Sequence of chain 1.H:
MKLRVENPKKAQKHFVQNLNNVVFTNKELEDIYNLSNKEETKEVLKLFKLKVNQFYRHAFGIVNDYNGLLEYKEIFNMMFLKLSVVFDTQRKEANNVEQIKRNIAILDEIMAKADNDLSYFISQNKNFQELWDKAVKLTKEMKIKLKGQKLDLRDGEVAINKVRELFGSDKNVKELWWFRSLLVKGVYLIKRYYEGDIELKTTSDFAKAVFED

Binding-site contacts:
Ligand atom CA contacts residue SER51 of chain 1.D at 3.3 Å.
Ligand atom CG contacts residue GLN12 of chain 1.H at 3.3 Å.
Ligand atom O contacts residue ARG71 of chain 1.E at 3.2 Å (salt-bridge).
Ligand atom O contacts residue ASN82 of chain 1.E at 2.8 Å (h-bond).
Ligand atom OG1 contacts residue ASP64 of chain 1.D at 3.1 Å (salt-bridge).
Ligand atom O contacts residue GLN7 of chain 1.D at 3.3 Å (h-bond).
Ligand atom CB contacts residue GLN7 of chain 1.D at 3.1 Å.
Ligand atom NZ contacts residue ASN18 of chain 1.H at 3.3 Å (h-bond).
Ligand atom CA contacts residue GLN7 of chain 1.D at 3.2 Å.
Ligand atom O contacts residue ARG74 of chain 1.D at 3.3 Å (salt-bridge).
Ligand atom O contacts residue TRP61 of chain 1.E at 3.0 Å (h-bond).
Ligand atom OG1 contacts residue ASN60 of chain 1.D at 2.8 Å (h-bond).
Ligand atom OE1 contacts residue GLN70 of chain 1.E at 2.8 Å (h-bond).
Ligand atom NZ contacts residue ASN60 of chain 1.D at 3.1 Å (h-bond).
Ligand atom CD2 contacts residue ASP57 of chain 1.E at 3.1 Å.
Ligand atom ND2 contacts residue GLN12 of chain 1.H at 2.5 Å (h-bond).
Ligand atom OD1 contacts residue GLN12 of chain 1.H at 3.3 Å (h-bond).
Ligand atom N contacts residue ASN82 of chain 1.E at 2.9 Å (h-bond).
Ligand atom N contacts residue GLN7 of chain 1.D at 2.9 Å (h-bond).
Ligand atom CD1 contacts residue TYR47 of chain 1.E at 3.3 Å (hydrophobic).
Ligand atom N contacts residue HIS14 of chain 1.H at 2.9 Å (h-bond).
Ligand atom N contacts residue SER51 of chain 1.D at 2.8 Å (h-bond).
Ligand atom CA contacts residue ASP57 of chain 1.E at 3.4 Å.
Ligand atom O contacts residue ASN67 of chain 1.D at 2.9 Å (h-bond).
Ligand atom CD1 contacts residue ARG71 of chain 1.E at 3.1 Å.
Ligand atom O contacts residue HIS81 of chain 1.E at 2.9 Å (h-bond).
Ligand atom N contacts residue ASN67 of chain 1.D at 2.9 Å (h-bond).
Ligand atom CB contacts residue ASP57 of chain 1.E at 3.3 Å.
Ligand atom N contacts residue ASP57 of chain 1.E at 2.8 Å (salt-bridge).
Ligand atom OG1 contacts residue GLU9 of chain 1.D at 3.1 Å (salt-bridge).
Ligand atom CE contacts residue LEU19 of chain 1.H at 3.4 Å (hydrophobic).
Ligand atom O contacts residue PHE22 of chain 1.D at 3.4 Å.
Ligand atom OXT contacts residue ASN18 of chain 1.H at 3.2 Å (h-bond).
Ligand atom O contacts residue TYR78 of chain 1.E at 3.2 Å.
Ligand atom O contacts residue ASN60 of chain 1.D at 3.0 Å (h-bond).
Ligand atom N contacts residue ASN60 of chain 1.D at 3.2 Å (h-bond).
Ligand atom O contacts residue SER51 of chain 1.D at 3.0 Å (h-bond).
Ligand atom O contacts residue HIS14 of chain 1.H at 2.9 Å (h-bond).
Ligand atom NE2 contacts residue GLN70 of chain 1.E at 3.2 Å (h-bond).
Ligand atom CG2 contacts residue ASP64 of chain 1.D at 2.7 Å.

A protein and the small-molecule ligand that binds it are described below.
Small molecule (SMILES): CC(C)C[C@H](NC(=O)[C@H](CCCCN)NC(=O)[C@H](CC(C)C)NC(=O)[C@@H](NC(=O)[C@H](CC(N)=O)NC(=O)[C@H](CCC(N)=O)NC(=O)[C@H](CCCCN)NC(=O)[C@@H](NC(=O)[C@H](Cc1ccc(O)cc1)NC(=O)[C@H](CCCCN)NC(=O)[C@@H]1CCCN1)C(C)C)[C@@H](C)O)C(=O)N[C@@H](C)C(=O)N[C@H](C(=O)O)[C@@H](C)O

Sequence of chain 1.E:
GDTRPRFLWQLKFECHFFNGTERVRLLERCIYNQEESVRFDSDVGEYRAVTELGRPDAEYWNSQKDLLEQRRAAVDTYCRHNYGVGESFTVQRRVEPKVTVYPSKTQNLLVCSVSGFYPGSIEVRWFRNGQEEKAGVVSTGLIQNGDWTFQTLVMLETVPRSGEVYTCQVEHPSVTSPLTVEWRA

Sequence of chain 1.D:
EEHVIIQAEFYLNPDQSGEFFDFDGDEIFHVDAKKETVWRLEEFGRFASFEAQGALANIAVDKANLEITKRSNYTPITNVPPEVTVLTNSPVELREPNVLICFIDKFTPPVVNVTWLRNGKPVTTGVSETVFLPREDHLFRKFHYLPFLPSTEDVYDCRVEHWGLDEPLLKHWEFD